Binding-site contacts:
Ligand atom C6 contacts residue PHE1103 of chain 1.D at 4.2 Å (hydrophobic).
Ligand atom C8 contacts residue ASN1098 of chain 1.D at 4.1 Å.
Ligand atom C1 contacts residue PHE1103 of chain 1.D at 4.3 Å (hydrophobic).
Ligand atom C1 contacts residue ASN1098 of chain 1.D at 1.5 Å.
Ligand atom C2 contacts residue THR1100 of chain 1.D at 3.9 Å.
Ligand atom C8 contacts residue GLY1099 of chain 1.D at 3.7 Å.
Ligand atom C1 contacts residue THR1100 of chain 1.D at 4.1 Å.
Ligand atom O3 contacts residue THR1100 of chain 1.D at 4.3 Å.
Ligand atom C5 contacts residue ASN1098 of chain 1.D at 3.9 Å.
Ligand atom C8 contacts residue HIS1101 of chain 1.D at 3.6 Å.
Ligand atom C7 contacts residue ASN1098 of chain 1.D at 3.6 Å.
Ligand atom C5 contacts residue PHE1103 of chain 1.D at 4.2 Å (hydrophobic).
Ligand atom C7 contacts residue HIS1101 of chain 1.D at 4.0 Å.
Ligand atom C3 contacts residue ASN1098 of chain 1.D at 3.9 Å.
Ligand atom O7 contacts residue HIS1101 of chain 1.D at 3.6 Å.
Ligand atom O5 contacts residue PHE1103 of chain 1.D at 3.9 Å.
Ligand atom C3 contacts residue THR1100 of chain 1.D at 3.8 Å.
Ligand atom C4 contacts residue ASN1098 of chain 1.D at 4.4 Å.
Ligand atom O6 contacts residue PHE1103 of chain 1.D at 3.2 Å.
Ligand atom C7 contacts residue THR1100 of chain 1.D at 4.0 Å.
Ligand atom C8 contacts residue THR1100 of chain 1.D at 3.9 Å.
Ligand atom N2 contacts residue ASN1098 of chain 1.D at 3.0 Å (h-bond).
Ligand atom C1 contacts residue HIS1101 of chain 1.D at 4.2 Å.
Ligand atom O5 contacts residue ASN1098 of chain 1.D at 2.5 Å (h-bond).
Ligand atom C7 contacts residue GLY1099 of chain 1.D at 4.3 Å.
Ligand atom O7 contacts residue ASN1098 of chain 1.D at 3.8 Å.
Ligand atom C5 contacts residue HIS1101 of chain 1.D at 4.3 Å.
Ligand atom O4 contacts residue HIS1101 of chain 1.D at 4.4 Å.
Ligand atom C3 contacts residue HIS1101 of chain 1.D at 4.2 Å.
Ligand atom N2 contacts residue THR1100 of chain 1.D at 3.1 Å (h-bond).
Ligand atom C2 contacts residue ASN1098 of chain 1.D at 2.6 Å.

This small molecule binds to this protein.
Small molecule (SMILES): CC(=O)N[C@H]1[C@H](O[C@H]2[C@H](O)[C@@H](NC(C)=O)CO[C@@H]2CO)O[C@H](CO)[C@@H](O)[C@@H]1O

Sequence of chain 1.D:
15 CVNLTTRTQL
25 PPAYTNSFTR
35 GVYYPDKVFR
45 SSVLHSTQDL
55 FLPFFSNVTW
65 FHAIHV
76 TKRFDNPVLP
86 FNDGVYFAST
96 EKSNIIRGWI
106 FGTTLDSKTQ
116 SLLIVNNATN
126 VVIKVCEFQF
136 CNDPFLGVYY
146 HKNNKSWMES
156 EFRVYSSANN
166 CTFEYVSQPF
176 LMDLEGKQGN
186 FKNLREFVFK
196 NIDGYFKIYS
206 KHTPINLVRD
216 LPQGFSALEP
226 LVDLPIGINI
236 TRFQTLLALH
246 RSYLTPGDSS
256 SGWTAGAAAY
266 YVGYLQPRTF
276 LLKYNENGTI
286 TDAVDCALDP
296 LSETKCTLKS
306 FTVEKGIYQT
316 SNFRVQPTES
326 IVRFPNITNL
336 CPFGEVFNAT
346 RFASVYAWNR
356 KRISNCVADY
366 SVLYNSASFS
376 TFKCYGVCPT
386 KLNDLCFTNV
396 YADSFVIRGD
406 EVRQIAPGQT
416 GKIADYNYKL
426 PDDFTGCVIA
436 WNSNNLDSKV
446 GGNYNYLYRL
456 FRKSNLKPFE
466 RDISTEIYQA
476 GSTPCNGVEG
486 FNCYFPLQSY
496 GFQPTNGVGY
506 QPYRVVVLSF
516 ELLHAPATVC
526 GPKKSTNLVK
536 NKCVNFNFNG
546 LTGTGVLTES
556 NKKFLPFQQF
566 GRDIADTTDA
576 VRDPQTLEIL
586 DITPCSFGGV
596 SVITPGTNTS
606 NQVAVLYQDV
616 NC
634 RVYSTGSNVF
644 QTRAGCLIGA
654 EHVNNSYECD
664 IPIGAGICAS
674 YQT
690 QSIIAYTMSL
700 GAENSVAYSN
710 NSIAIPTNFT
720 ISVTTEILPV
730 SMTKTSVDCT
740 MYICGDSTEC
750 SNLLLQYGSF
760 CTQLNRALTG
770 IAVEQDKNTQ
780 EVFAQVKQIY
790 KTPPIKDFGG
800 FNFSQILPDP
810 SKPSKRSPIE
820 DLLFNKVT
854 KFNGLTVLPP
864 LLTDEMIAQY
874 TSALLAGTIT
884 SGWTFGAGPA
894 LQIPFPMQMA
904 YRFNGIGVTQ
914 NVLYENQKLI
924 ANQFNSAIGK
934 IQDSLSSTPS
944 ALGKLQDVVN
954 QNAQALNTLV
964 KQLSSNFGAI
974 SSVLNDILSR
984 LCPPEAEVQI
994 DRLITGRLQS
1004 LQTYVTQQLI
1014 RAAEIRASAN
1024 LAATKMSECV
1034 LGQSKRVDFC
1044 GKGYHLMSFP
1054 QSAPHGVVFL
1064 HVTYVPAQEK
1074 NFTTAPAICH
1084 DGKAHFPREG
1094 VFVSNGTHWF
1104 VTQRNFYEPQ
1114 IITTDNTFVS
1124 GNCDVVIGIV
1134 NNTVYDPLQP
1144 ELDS